Sequence of chain 1.B:
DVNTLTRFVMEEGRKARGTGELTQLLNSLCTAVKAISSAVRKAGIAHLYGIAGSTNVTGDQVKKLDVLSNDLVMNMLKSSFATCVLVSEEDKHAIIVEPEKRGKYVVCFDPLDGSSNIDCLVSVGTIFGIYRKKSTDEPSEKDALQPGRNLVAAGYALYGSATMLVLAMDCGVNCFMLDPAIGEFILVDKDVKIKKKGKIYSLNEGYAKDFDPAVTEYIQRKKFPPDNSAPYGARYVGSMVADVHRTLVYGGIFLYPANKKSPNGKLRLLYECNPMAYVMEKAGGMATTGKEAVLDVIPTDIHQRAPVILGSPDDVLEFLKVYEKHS

Binding-site contacts:
Ligand atom N19 contacts residue LEU130 of chain 1.B at 3.1 Å (h-bond).
Ligand atom C22 contacts residue ILE127 of chain 1.B at 3.0 Å (hydrophobic).
Ligand atom C26 contacts residue HIS254 of chain 1.A at 3.8 Å.
Ligand atom C23 contacts residue CYS129 of chain 1.B at 3.6 Å (hydrophobic).
Ligand atom C20 contacts residue LEU130 of chain 1.B at 3.9 Å (hydrophobic).
Ligand atom C21 contacts residue ILE127 of chain 1.B at 4.1 Å (hydrophobic).
Ligand atom C25 contacts residue VAL258 of chain 1.A at 3.7 Å (hydrophobic).
Ligand atom C26 contacts residue LEU130 of chain 1.B at 3.5 Å (hydrophobic).
Ligand atom C20 contacts residue CYS129 of chain 1.B at 3.1 Å (hydrophobic).
Ligand atom C24 contacts residue HIS254 of chain 1.A at 4.2 Å.
Ligand atom C23 contacts residue LEU130 of chain 1.B at 3.6 Å (hydrophobic).
Ligand atom C26 contacts residue VAL258 of chain 1.A at 3.6 Å (hydrophobic).
Ligand atom C25 contacts residue ARG255 of chain 1.A at 3.8 Å.
Ligand atom O18 contacts residue LEU130 of chain 1.B at 3.3 Å (h-bond).
Ligand atom C20 contacts residue TYR259 of chain 1.A at 3.2 Å (hydrophobic).
Ligand atom C22 contacts residue ASP128 of chain 1.B at 3.7 Å.
Ligand atom C26 contacts residue TYR259 of chain 1.A at 4.0 Å (hydrophobic).
Ligand atom O18 contacts residue VAL71 of chain 1.B at 4.2 Å.
Ligand atom C21 contacts residue CYS129 of chain 1.B at 3.9 Å (hydrophobic).
Ligand atom C17 contacts residue LEU130 of chain 1.B at 3.3 Å (hydrophobic).
Ligand atom C24 contacts residue ARG255 of chain 1.A at 3.6 Å.
Ligand atom C23 contacts residue ASP128 of chain 1.B at 3.3 Å.
Ligand atom C22 contacts residue TYR259 of chain 1.A at 3.1 Å (hydrophobic).
Ligand atom C24 contacts residue ILE127 of chain 1.B at 4.2 Å (hydrophobic).
Ligand atom C23 contacts residue ILE127 of chain 1.B at 3.0 Å (hydrophobic).
Ligand atom C21 contacts residue LEU130 of chain 1.B at 3.3 Å (hydrophobic).
Ligand atom C17 contacts residue VAL71 of chain 1.B at 4.0 Å (hydrophobic).
Ligand atom C22 contacts residue CYS129 of chain 1.B at 3.3 Å (hydrophobic).
Ligand atom C24 contacts residue LEU130 of chain 1.B at 4.0 Å (hydrophobic).
Ligand atom N19 contacts residue CYS129 of chain 1.B at 2.7 Å (h-bond).
Ligand atom O18 contacts residue CYS129 of chain 1.B at 2.5 Å (h-bond).
Ligand atom C25 contacts residue TYR259 of chain 1.A at 4.0 Å (hydrophobic).
Ligand atom C17 contacts residue CYS129 of chain 1.B at 1.8 Å (hydrophobic).
Ligand atom C24 contacts residue TYR259 of chain 1.A at 3.8 Å (hydrophobic).
Ligand atom C25 contacts residue HIS254 of chain 1.A at 3.2 Å.
Ligand atom C25 contacts residue LEU130 of chain 1.B at 3.9 Å (hydrophobic).
Ligand atom C24 contacts residue ASP128 of chain 1.B at 3.8 Å.
Ligand atom C23 contacts residue TYR259 of chain 1.A at 3.5 Å (hydrophobic).
Ligand atom C22 contacts residue LEU130 of chain 1.B at 3.0 Å (hydrophobic).
Ligand atom C21 contacts residue TYR259 of chain 1.A at 3.2 Å (hydrophobic).

Sequence of chain 1.A:
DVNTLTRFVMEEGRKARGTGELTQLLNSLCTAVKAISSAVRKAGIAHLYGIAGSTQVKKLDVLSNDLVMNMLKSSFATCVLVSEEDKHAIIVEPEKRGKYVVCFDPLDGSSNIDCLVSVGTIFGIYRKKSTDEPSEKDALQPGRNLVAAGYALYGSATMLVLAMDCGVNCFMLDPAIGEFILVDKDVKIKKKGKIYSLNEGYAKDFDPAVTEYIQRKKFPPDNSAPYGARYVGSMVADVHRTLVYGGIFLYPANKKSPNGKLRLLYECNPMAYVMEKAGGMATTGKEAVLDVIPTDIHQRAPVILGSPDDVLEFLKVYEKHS

This small molecule binds to this protein.
Small molecule (SMILES): O=C(O)NCc1ccccc1